Binding-site contacts:
Ligand atom F5 contacts residue PHE297 of chain 1.A at 3.1 Å.
Ligand atom O2 contacts residue SER155 of chain 1.A at 2.9 Å (h-bond).
Ligand atom F4 contacts residue LEU289 of chain 1.A at 3.6 Å.
Ligand atom C29 contacts residue LEU187 of chain 1.A at 3.6 Å (hydrophobic).
Ligand atom O3 contacts residue TYR276 of chain 1.A at 3.8 Å.
Ligand atom O3 contacts residue HIS272 of chain 1.A at 3.0 Å (h-bond).
Ligand atom C3 contacts residue TYR24 of chain 1.A at 3.7 Å (hydrophobic).
Ligand atom C3 contacts residue SER155 of chain 1.A at 3.7 Å.
Ligand atom C1 contacts residue SER114 of chain 1.A at 3.8 Å.
Ligand atom F5 contacts residue TYR276 of chain 1.A at 3.6 Å.
Ligand atom F6 contacts residue VAL111 of chain 1.A at 3.6 Å.
Ligand atom C23 contacts residue HIS272 of chain 1.A at 3.4 Å.
Ligand atom C5 contacts residue SER152 of chain 1.A at 3.6 Å.
Ligand atom C27 contacts residue HIS182 of chain 1.A at 3.6 Å.
Ligand atom C26 contacts residue HIS182 of chain 1.A at 3.7 Å.
Ligand atom F4 contacts residue TYR276 of chain 1.A at 3.7 Å.
Ligand atom C6 contacts residue SER152 of chain 1.A at 3.4 Å.
Ligand atom C24 contacts residue HIS272 of chain 1.A at 3.5 Å.
Ligand atom F1 contacts residue LEU104 of chain 1.A at 3.8 Å.
Ligand atom C9 contacts residue TRP163 of chain 1.A at 3.5 Å (hydrophobic).
Ligand atom F3 contacts residue LEU104 of chain 1.A at 3.6 Å.
Ligand atom O1 contacts residue ARG151 of chain 1.A at 2.9 Å (salt-bridge).
Ligand atom O2 contacts residue SER152 of chain 1.A at 3.4 Å.
Ligand atom F1 contacts residue LEU279 of chain 1.A at 3.8 Å.
Ligand atom C31 contacts residue LEU186 of chain 1.A at 3.0 Å (hydrophobic).
Ligand atom O2 contacts residue TYR24 of chain 1.A at 2.9 Å (h-bond).
Ligand atom O3 contacts residue HIS182 of chain 1.A at 3.8 Å.
Ligand atom C10 contacts residue SER152 of chain 1.A at 3.7 Å.
Ligand atom C28 contacts residue HIS182 of chain 1.A at 3.7 Å.
Ligand atom F1 contacts residue HIS182 of chain 1.A at 3.8 Å.
Ligand atom C22 contacts residue HIS272 of chain 1.A at 3.7 Å.
Ligand atom F2 contacts residue HIS182 of chain 1.A at 2.7 Å.
Ligand atom F5 contacts residue HIS272 of chain 1.A at 3.1 Å.
Ligand atom C7 contacts residue SER152 of chain 1.A at 3.3 Å.
Ligand atom C4 contacts residue SER155 of chain 1.A at 3.6 Å.
Ligand atom C32 contacts residue MET149 of chain 1.A at 3.3 Å (hydrophobic).
Ligand atom O1 contacts residue SER114 of chain 1.A at 2.9 Å (h-bond).
Ligand atom C32 contacts residue HIS272 of chain 1.A at 3.4 Å.
Ligand atom C4 contacts residue CYS165 of chain 1.A at 3.4 Å (hydrophobic).
Ligand atom O4 contacts residue HIS182 of chain 1.A at 3.4 Å (h-bond).

Sequence of chain 1.A:
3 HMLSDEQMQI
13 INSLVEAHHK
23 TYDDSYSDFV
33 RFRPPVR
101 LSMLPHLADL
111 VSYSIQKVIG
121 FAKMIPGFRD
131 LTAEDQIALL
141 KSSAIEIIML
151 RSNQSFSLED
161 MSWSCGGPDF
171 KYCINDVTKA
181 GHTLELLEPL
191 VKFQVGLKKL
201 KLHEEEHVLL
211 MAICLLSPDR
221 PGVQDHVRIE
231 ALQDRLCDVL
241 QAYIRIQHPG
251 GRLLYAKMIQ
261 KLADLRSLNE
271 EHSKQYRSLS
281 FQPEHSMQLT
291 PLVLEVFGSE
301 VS

This protein binds this small molecule.
Small molecule (SMILES): CC(C)(O)CCC[C@H](CC#CC(O)(C(F)(F)F)C(F)(F)F)[C@H]1CC[C@H]2/C(=C/C=C3C[C@@H](O)C[C@H](O)C3)CCC[C@]12C